Sequence of chain 1.A:
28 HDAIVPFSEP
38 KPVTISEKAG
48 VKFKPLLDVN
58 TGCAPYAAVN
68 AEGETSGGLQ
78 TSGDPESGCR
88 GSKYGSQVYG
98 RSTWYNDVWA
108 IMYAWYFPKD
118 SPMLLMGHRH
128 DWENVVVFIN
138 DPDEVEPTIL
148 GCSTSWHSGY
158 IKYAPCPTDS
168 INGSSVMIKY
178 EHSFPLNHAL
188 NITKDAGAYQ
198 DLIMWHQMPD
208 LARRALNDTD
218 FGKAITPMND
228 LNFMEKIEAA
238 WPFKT

Binding-site contacts:
Ligand atom C1 contacts residue ILE158 of chain 1.A at 4.3 Å (hydrophobic).
Ligand atom C5 contacts residue TYR160 of chain 1.A at 3.2 Å (hydrophobic).
Ligand atom N2 contacts residue ILE158 of chain 1.A at 4.0 Å.
Ligand atom O5 contacts residue ASN188 of chain 1.A at 2.0 Å (h-bond).
Ligand atom C8 contacts residue TRP153 of chain 1.A at 3.8 Å (hydrophobic).
Ligand atom C6 contacts residue ILE189 of chain 1.A at 4.3 Å (hydrophobic).
Ligand atom C7 contacts residue ILE158 of chain 1.A at 4.0 Å (hydrophobic).
Ligand atom O5 contacts residue TYR160 of chain 1.A at 3.0 Å (h-bond).
Ligand atom O5 contacts residue ILE189 of chain 1.A at 4.4 Å.
Ligand atom C2 contacts residue TYR160 of chain 1.A at 4.4 Å (hydrophobic).
Ligand atom C4 contacts residue ASN188 of chain 1.A at 4.1 Å.
Ligand atom C6 contacts residue TYR160 of chain 1.A at 3.8 Å (hydrophobic).
Ligand atom C2 contacts residue ASN188 of chain 1.A at 2.5 Å.
Ligand atom O7 contacts residue ASN188 of chain 1.A at 3.6 Å.
Ligand atom C7 contacts residue ASN188 of chain 1.A at 3.7 Å.
Ligand atom C1 contacts residue TYR160 of chain 1.A at 3.1 Å (hydrophobic).
Ligand atom N2 contacts residue ASN188 of chain 1.A at 3.2 Å (h-bond).
Ligand atom C6 contacts residue ASN188 of chain 1.A at 4.3 Å.
Ligand atom C5 contacts residue ASN188 of chain 1.A at 3.4 Å.
Ligand atom C8 contacts residue ILE158 of chain 1.A at 3.9 Å (hydrophobic).
Ligand atom C1 contacts residue ASN188 of chain 1.A at 1.5 Å.
Ligand atom C3 contacts residue ASN188 of chain 1.A at 3.8 Å.

A protein and the small-molecule ligand that binds it are described below.
Small molecule (SMILES): CC(=O)N[C@H]1[C@H](O[C@H]2[C@H](O)[C@@H](NC(C)=O)CO[C@@H]2CO)O[C@H](CO)[C@@H](O[C@@H]2O[C@H](CO)[C@@H](O)[C@H](O)[C@@H]2O)[C@@H]1O